Binding-site contacts:
Ligand atom C4 contacts residue V751 of chain 1.BL at 3.6 Å.
Ligand atom C2 contacts residue V751 of chain 1.BL at 2.4 Å.
Ligand atom N2 contacts residue V751 of chain 1.BL at 2.9 Å (h-bond).
Ligand atom O3 contacts residue V751 of chain 1.BL at 4.2 Å.
Ligand atom C7 contacts residue V751 of chain 1.BL at 3.2 Å.
Ligand atom C8 contacts residue V751 of chain 1.BL at 3.4 Å.
Ligand atom C6 contacts residue V751 of chain 1.BL at 3.8 Å.
Ligand atom C3 contacts residue V751 of chain 1.BL at 3.0 Å.
Ligand atom O5 contacts residue V751 of chain 1.BL at 2.3 Å (h-bond).
Ligand atom O7 contacts residue V751 of chain 1.BL at 3.3 Å.
Ligand atom O4 contacts residue V751 of chain 1.BL at 4.3 Å.
Ligand atom C1 contacts residue V751 of chain 1.BL at 1.4 Å.
Ligand atom C5 contacts residue V751 of chain 1.BL at 3.0 Å.

The small molecule below binds the protein below.
Small molecule (SMILES): CC(=O)N[C@@H]1[C@@H](O)[C@H](O)[C@@H](CO)O[C@@H]1O